Sequence of chain 1.B:
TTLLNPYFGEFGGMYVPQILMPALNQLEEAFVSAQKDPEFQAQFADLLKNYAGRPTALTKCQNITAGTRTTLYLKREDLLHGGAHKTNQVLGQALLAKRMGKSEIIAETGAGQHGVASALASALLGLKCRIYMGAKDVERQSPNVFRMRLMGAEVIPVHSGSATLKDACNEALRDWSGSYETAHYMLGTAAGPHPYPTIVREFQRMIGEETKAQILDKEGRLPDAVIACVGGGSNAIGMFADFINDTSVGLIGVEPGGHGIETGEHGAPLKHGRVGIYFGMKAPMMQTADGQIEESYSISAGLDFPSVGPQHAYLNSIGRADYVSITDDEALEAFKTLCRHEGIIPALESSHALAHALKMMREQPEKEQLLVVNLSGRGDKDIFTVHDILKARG

Binding-site contacts:
Ligand atom C6 contacts residue SER376 of chain 1.B at 3.5 Å.
Ligand atom C contacts residue HIS114 of chain 1.B at 3.6 Å.
Ligand atom O1P contacts residue GLY233 of chain 1.B at 2.8 Å (h-bond).
Ligand atom O2P contacts residue THR189 of chain 1.B at 2.7 Å (h-bond).
Ligand atom O4P contacts residue LYS86 of chain 1.B at 3.4 Å (salt-bridge).
Ligand atom O3P contacts residue ASN235 of chain 1.B at 2.7 Å (h-bond).
Ligand atom O3P contacts residue SER234 of chain 1.B at 3.1 Å (h-bond).
Ligand atom N1 contacts residue SER376 of chain 1.B at 2.8 Å (h-bond).
Ligand atom P contacts residue LYS86 of chain 1.B at 3.6 Å.
Ligand atom C4 contacts residue LYS86 of chain 1.B at 3.6 Å.
Ligand atom OXT contacts residue GLY110 of chain 1.B at 2.8 Å (h-bond).
Ligand atom N contacts residue GLY302 of chain 1.B at 3.6 Å.
Ligand atom O2P contacts residue GLY233 of chain 1.B at 3.5 Å (h-bond).
Ligand atom N1 contacts residue GLU349 of chain 1.B at 3.4 Å.
Ligand atom C6 contacts residue CYS229 of chain 1.B at 3.6 Å (hydrophobic).
Ligand atom OG contacts residue GLY302 of chain 1.B at 3.5 Å.
Ligand atom O1P contacts residue GLY232 of chain 1.B at 3.0 Å (h-bond).
Ligand atom O contacts residue THR109 of chain 1.B at 3.3 Å (h-bond).
Ligand atom OXT contacts residue THR109 of chain 1.B at 2.6 Å (h-bond).
Ligand atom C4A contacts residue GLY302 of chain 1.B at 3.2 Å.
Ligand atom OG contacts residue ALA111 of chain 1.B at 2.7 Å (h-bond).
Ligand atom C4A contacts residue LYS86 of chain 1.B at 3.3 Å.
Ligand atom C5A contacts residue GLY302 of chain 1.B at 3.3 Å.
Ligand atom OG contacts residue ALA301 of chain 1.B at 3.6 Å (h-bond).
Ligand atom O3 contacts residue GLN113 of chain 1.B at 3.2 Å.
Ligand atom OG contacts residue ASP304 of chain 1.B at 2.7 Å (salt-bridge).
Ligand atom OG contacts residue GLY110 of chain 1.B at 3.3 Å.
Ligand atom CB contacts residue ASP304 of chain 1.B at 3.1 Å.
Ligand atom O2P contacts residue SER234 of chain 1.B at 2.5 Å (h-bond).
Ligand atom O1P contacts residue GLY231 of chain 1.B at 3.0 Å (h-bond).
Ligand atom O2P contacts residue LYS86 of chain 1.B at 3.1 Å (salt-bridge).
Ligand atom OXT contacts residue HIS114 of chain 1.B at 3.4 Å.
Ligand atom O1P contacts residue SER234 of chain 1.B at 3.5 Å (h-bond).
Ligand atom P contacts residue SER234 of chain 1.B at 3.4 Å.
Ligand atom C contacts residue THR109 of chain 1.B at 3.4 Å.
Ligand atom O3P contacts residue HIS85 of chain 1.B at 3.1 Å (h-bond).
Ligand atom O contacts residue GLN113 of chain 1.B at 3.1 Å (h-bond).
Ligand atom N contacts residue LYS86 of chain 1.B at 3.6 Å.
Ligand atom O contacts residue HIS114 of chain 1.B at 2.7 Å (h-bond).
Ligand atom C6 contacts residue GLU349 of chain 1.B at 3.6 Å.

This protein binds this small molecule.
Small molecule (SMILES): Cc1ncc(COP(=O)(O)O)c(CN[C@@H](CO)C(=O)O)c1O